Sequence of chain 1.A:
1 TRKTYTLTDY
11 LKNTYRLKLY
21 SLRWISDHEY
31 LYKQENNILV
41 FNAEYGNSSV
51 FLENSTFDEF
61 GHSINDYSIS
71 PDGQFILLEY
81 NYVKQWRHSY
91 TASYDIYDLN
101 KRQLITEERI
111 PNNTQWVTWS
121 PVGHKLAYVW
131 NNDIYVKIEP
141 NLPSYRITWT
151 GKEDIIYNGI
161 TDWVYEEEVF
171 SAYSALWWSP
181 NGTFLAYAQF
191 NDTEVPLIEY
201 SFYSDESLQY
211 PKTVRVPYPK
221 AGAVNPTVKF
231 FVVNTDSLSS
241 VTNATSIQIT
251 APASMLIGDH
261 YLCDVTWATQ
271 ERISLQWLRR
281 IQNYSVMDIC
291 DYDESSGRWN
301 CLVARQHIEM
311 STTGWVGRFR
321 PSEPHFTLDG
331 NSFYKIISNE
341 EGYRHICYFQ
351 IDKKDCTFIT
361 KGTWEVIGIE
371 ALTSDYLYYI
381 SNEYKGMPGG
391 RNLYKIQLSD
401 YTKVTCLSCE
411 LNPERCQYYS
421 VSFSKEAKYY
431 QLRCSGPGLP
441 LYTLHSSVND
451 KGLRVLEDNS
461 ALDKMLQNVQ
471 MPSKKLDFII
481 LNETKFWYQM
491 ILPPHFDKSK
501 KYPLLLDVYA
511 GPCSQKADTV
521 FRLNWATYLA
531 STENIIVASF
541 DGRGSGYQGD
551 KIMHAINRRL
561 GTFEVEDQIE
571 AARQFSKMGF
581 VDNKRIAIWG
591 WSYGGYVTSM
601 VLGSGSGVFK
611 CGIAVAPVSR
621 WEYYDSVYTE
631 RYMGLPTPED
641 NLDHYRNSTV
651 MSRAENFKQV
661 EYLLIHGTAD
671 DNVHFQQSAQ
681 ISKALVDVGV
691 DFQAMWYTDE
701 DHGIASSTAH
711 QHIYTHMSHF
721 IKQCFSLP

Binding-site contacts:
Ligand atom N2 contacts residue ASN112 of chain 1.A at 3.0 Å (h-bond).
Ligand atom C3 contacts residue ARG109 of chain 1.A at 4.4 Å.
Ligand atom C7 contacts residue PRO111 of chain 1.A at 4.3 Å (hydrophobic).
Ligand atom N2 contacts residue ARG109 of chain 1.A at 4.3 Å.
Ligand atom O3 contacts residue ARG109 of chain 1.A at 4.3 Å.
Ligand atom C2 contacts residue ASN112 of chain 1.A at 2.4 Å.
Ligand atom C7 contacts residue ASN112 of chain 1.A at 3.7 Å.
Ligand atom O5 contacts residue ASN112 of chain 1.A at 2.2 Å (h-bond).
Ligand atom C1 contacts residue ASN112 of chain 1.A at 1.4 Å.
Ligand atom C8 contacts residue ASN112 of chain 1.A at 4.4 Å.
Ligand atom C8 contacts residue ARG109 of chain 1.A at 3.8 Å.
Ligand atom C3 contacts residue ASN112 of chain 1.A at 3.7 Å.
Ligand atom C5 contacts residue ASN112 of chain 1.A at 3.6 Å.
Ligand atom C8 contacts residue PRO111 of chain 1.A at 3.8 Å (hydrophobic).
Ligand atom O7 contacts residue ASN112 of chain 1.A at 3.9 Å.
Ligand atom C8 contacts residue ILE110 of chain 1.A at 3.5 Å (hydrophobic).
Ligand atom C4 contacts residue ASN112 of chain 1.A at 4.2 Å.
Ligand atom O7 contacts residue PRO111 of chain 1.A at 4.5 Å.

This small molecule binds to this protein.
Small molecule (SMILES): CC(=O)N[C@H]1[C@H](O[C@H]2[C@H](O)[C@@H](NC(C)=O)CO[C@@H]2CO)O[C@H](CO)[C@@H](O)[C@@H]1O